Sequence of chain 1.C:
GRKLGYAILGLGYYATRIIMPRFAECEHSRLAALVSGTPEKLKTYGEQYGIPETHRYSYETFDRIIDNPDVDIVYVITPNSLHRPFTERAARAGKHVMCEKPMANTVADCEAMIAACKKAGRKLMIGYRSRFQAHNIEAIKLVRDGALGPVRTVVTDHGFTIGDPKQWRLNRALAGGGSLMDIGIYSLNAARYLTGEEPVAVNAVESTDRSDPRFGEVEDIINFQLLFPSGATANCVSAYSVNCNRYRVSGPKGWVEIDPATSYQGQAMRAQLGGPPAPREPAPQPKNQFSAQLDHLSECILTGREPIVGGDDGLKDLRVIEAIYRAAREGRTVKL

The small molecule below binds the protein below.
Small molecule (SMILES): OC[C@@H](O)[C@@H](O)[C@H](O)[C@@H](O)CO

Binding-site contacts:
Ligand atom O4 contacts residue PHE163 of chain 1.C at 3.5 Å.
Ligand atom O5 contacts residue TYR267 of chain 1.C at 4.0 Å.
Ligand atom O1 contacts residue NDP1 of chain 1.R at 3.1 Å (h-bond).
Ligand atom C1 contacts residue ILE186 of chain 1.C at 4.0 Å (hydrophobic).
Ligand atom O1 contacts residue TYR267 of chain 1.C at 3.7 Å.
Ligand atom O2 contacts residue TYR189 of chain 1.C at 2.5 Å (h-bond).
Ligand atom C1 contacts residue ARG132 of chain 1.C at 4.3 Å.
Ligand atom O6 contacts residue ARG172 of chain 1.C at 3.7 Å.
Ligand atom C3 contacts residue ARG172 of chain 1.C at 3.9 Å.
Ligand atom O3 contacts residue ARG172 of chain 1.C at 3.0 Å (salt-bridge).
Ligand atom O2 contacts residue NDP1 of chain 1.R at 3.1 Å.
Ligand atom O3 contacts residue LYS104 of chain 1.C at 3.3 Å (salt-bridge).
Ligand atom C1 contacts residue NDP1 of chain 1.R at 4.2 Å.
Ligand atom C2 contacts residue LYS104 of chain 1.C at 3.5 Å.
Ligand atom C2 contacts residue NDP1 of chain 1.R at 3.9 Å.
Ligand atom C2 contacts residue TYR189 of chain 1.C at 3.6 Å (hydrophobic).
Ligand atom C6 contacts residue PHE163 of chain 1.C at 3.7 Å (hydrophobic).
Ligand atom O2 contacts residue ASP185 of chain 1.C at 4.0 Å.
Ligand atom C4 contacts residue PHE163 of chain 1.C at 4.1 Å (hydrophobic).
Ligand atom C2 contacts residue ILE186 of chain 1.C at 4.4 Å (hydrophobic).
Ligand atom O4 contacts residue ASP185 of chain 1.C at 2.5 Å (salt-bridge).
Ligand atom O3 contacts residue NDP1 of chain 1.R at 3.4 Å.
Ligand atom C3 contacts residue NDP1 of chain 1.R at 3.5 Å.
Ligand atom O6 contacts residue PHE163 of chain 1.C at 3.8 Å.
Ligand atom C4 contacts residue ARG172 of chain 1.C at 4.1 Å.
Ligand atom O1 contacts residue ARG132 of chain 1.C at 3.3 Å (salt-bridge).
Ligand atom O4 contacts residue ARG172 of chain 1.C at 3.1 Å (salt-bridge).
Ligand atom C3 contacts residue LYS104 of chain 1.C at 4.0 Å.
Ligand atom O1 contacts residue TYR189 of chain 1.C at 3.4 Å (h-bond).
Ligand atom C5 contacts residue ARG172 of chain 1.C at 4.4 Å.
Ligand atom C3 contacts residue ASP185 of chain 1.C at 3.9 Å.
Ligand atom C4 contacts residue ASP185 of chain 1.C at 3.5 Å.
Ligand atom O2 contacts residue LYS104 of chain 1.C at 2.8 Å (salt-bridge).
Ligand atom C2 contacts residue ASP185 of chain 1.C at 3.9 Å.
Ligand atom O3 contacts residue ASP185 of chain 1.C at 2.8 Å (salt-bridge).
Ligand atom C1 contacts residue TYR189 of chain 1.C at 3.6 Å (hydrophobic).